Binding-site contacts:
Ligand atom C7 contacts residue ASN439 of chain 1.B at 3.6 Å.
Ligand atom O7 contacts residue TRP446 of chain 1.B at 2.8 Å.
Ligand atom O5 contacts residue ILE445 of chain 1.B at 3.9 Å.
Ligand atom C1 contacts residue ASN439 of chain 1.B at 1.4 Å.
Ligand atom C8 contacts residue ASN439 of chain 1.B at 3.9 Å.
Ligand atom C4 contacts residue TRP446 of chain 1.B at 4.1 Å (hydrophobic).
Ligand atom C5 contacts residue ILE445 of chain 1.B at 3.5 Å (hydrophobic).
Ligand atom C2 contacts residue ILE445 of chain 1.B at 4.1 Å (hydrophobic).
Ligand atom C4 contacts residue GLU447 of chain 1.B at 4.3 Å.
Ligand atom C1 contacts residue LEU444 of chain 1.B at 4.0 Å (hydrophobic).
Ligand atom C4 contacts residue ASN439 of chain 1.B at 4.2 Å.
Ligand atom C5 contacts residue ASN439 of chain 1.B at 3.6 Å.
Ligand atom O5 contacts residue ASN439 of chain 1.B at 2.4 Å (h-bond).
Ligand atom C5 contacts residue LEU444 of chain 1.B at 4.3 Å (hydrophobic).
Ligand atom N2 contacts residue ASN439 of chain 1.B at 2.9 Å (h-bond).
Ligand atom C3 contacts residue GLU447 of chain 1.B at 3.8 Å.
Ligand atom C6 contacts residue TRP446 of chain 1.B at 3.9 Å (hydrophobic).
Ligand atom C4 contacts residue ILE445 of chain 1.B at 4.2 Å (hydrophobic).
Ligand atom O4 contacts residue TRP446 of chain 1.B at 3.6 Å.
Ligand atom N2 contacts residue TRP446 of chain 1.B at 3.3 Å.
Ligand atom O4 contacts residue GLU447 of chain 1.B at 3.9 Å.
Ligand atom O6 contacts residue LEU444 of chain 1.B at 3.3 Å.
Ligand atom O5 contacts residue GLU447 of chain 1.B at 3.1 Å (salt-bridge).
Ligand atom C7 contacts residue TRP446 of chain 1.B at 3.7 Å (hydrophobic).
Ligand atom C5 contacts residue TRP446 of chain 1.B at 3.5 Å (hydrophobic).
Ligand atom C1 contacts residue ILE445 of chain 1.B at 3.5 Å (hydrophobic).
Ligand atom C5 contacts residue GLU447 of chain 1.B at 4.1 Å.
Ligand atom C1 contacts residue GLU447 of chain 1.B at 4.0 Å.
Ligand atom C6 contacts residue LEU444 of chain 1.B at 3.8 Å (hydrophobic).
Ligand atom C3 contacts residue ASN439 of chain 1.B at 3.8 Å.
Ligand atom C2 contacts residue GLU447 of chain 1.B at 4.4 Å.
Ligand atom O5 contacts residue TRP446 of chain 1.B at 4.4 Å.
Ligand atom O3 contacts residue GLU447 of chain 1.B at 2.8 Å (salt-bridge).
Ligand atom C3 contacts residue ILE445 of chain 1.B at 3.8 Å (hydrophobic).
Ligand atom C6 contacts residue GLU447 of chain 1.B at 4.0 Å.
Ligand atom O5 contacts residue LEU444 of chain 1.B at 3.4 Å.
Ligand atom C2 contacts residue TRP446 of chain 1.B at 4.3 Å (hydrophobic).
Ligand atom O6 contacts residue GLU447 of chain 1.B at 3.2 Å (salt-bridge).
Ligand atom C2 contacts residue ASN439 of chain 1.B at 2.4 Å.
Ligand atom N2 contacts residue ILE445 of chain 1.B at 4.4 Å.

Sequence of chain 1.B:
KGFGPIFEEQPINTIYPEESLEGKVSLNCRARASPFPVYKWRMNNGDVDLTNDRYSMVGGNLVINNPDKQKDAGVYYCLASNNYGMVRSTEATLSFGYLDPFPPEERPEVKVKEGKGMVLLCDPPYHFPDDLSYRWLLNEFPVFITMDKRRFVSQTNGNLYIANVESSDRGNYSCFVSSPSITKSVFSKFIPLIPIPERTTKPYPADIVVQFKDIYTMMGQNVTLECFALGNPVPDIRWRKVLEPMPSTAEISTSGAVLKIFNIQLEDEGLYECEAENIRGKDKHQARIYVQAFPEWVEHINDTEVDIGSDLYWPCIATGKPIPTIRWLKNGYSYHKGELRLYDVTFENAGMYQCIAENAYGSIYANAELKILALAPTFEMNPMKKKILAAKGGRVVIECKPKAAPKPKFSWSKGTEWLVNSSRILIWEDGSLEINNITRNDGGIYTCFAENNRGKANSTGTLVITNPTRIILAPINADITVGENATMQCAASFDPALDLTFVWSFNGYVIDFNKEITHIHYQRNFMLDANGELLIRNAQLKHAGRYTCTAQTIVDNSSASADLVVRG

The protein below binds the small molecule below.
Small molecule (SMILES): CC(=O)N[C@H]1[C@H](O[C@H]2[C@H](O)[C@@H](NC(C)=O)CO[C@@H]2CO)O[C@H](CO)[C@@H](O[C@@H]2O[C@H](CO[C@H]3O[C@H](CO[C@H]4O[C@H](CO)[C@@H](O)[C@H](O)[C@@H]4O)[C@@H](O)[C@H](O)[C@@H]3O)[C@@H](O)[C@H](O[C@H]3O[C@H](CO)[C@@H](O)[C@H](O)[C@@H]3O)[C@@H]2O)[C@@H]1O